Sequence of chain 1.A:
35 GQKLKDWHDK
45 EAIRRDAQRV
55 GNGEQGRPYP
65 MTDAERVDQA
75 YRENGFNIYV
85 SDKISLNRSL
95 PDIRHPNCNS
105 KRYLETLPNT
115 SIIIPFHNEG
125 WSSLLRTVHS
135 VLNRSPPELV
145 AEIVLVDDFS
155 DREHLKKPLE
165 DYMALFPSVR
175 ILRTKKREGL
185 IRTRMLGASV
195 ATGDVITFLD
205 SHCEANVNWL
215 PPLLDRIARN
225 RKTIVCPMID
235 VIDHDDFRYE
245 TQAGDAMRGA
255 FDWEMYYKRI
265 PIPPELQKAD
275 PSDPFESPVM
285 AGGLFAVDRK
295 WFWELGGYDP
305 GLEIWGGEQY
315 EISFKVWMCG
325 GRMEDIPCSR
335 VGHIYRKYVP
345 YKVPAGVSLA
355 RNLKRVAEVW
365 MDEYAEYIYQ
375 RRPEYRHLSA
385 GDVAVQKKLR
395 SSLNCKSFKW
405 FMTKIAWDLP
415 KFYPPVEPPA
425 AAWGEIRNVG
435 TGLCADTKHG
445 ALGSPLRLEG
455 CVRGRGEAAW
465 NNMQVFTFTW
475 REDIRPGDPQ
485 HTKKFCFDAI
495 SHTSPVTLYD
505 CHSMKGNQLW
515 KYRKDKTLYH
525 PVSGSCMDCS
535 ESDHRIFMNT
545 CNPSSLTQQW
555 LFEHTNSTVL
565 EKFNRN

A protein and the small-molecule ligand that binds it are described below.
Small molecule (SMILES): CC(=O)N[C@@H]1[C@@H](O)[C@@H](O)[C@@H](CO)O[C@H]1O

Binding-site contacts:
Ligand atom O3 contacts residue UDP1 of chain 1.G at 3.6 Å.
Ligand atom C2 contacts residue ALA285 of chain 1.A at 3.8 Å (hydrophobic).
Ligand atom O6 contacts residue LEU184 of chain 1.A at 3.5 Å.
Ligand atom O6 contacts residue TRP309 of chain 1.A at 3.7 Å.
Ligand atom O3 contacts residue ARG188 of chain 1.A at 3.9 Å.
Ligand atom O1 contacts residue ALA285 of chain 1.A at 2.8 Å (h-bond).
Ligand atom C3 contacts residue UDP1 of chain 1.G at 3.4 Å.
Ligand atom O7 contacts residue GLY286 of chain 1.A at 3.5 Å (h-bond).
Ligand atom C8 contacts residue HIS337 of chain 1.A at 3.6 Å.
Ligand atom C6 contacts residue TRP309 of chain 1.A at 4.0 Å (hydrophobic).
Ligand atom O3 contacts residue GLY287 of chain 1.A at 3.3 Å.
Ligand atom O5 contacts residue ALA285 of chain 1.A at 3.3 Å (h-bond).
Ligand atom O4 contacts residue GLY287 of chain 1.A at 3.6 Å.
Ligand atom N2 contacts residue UDP1 of chain 1.G at 3.2 Å (h-bond).
Ligand atom C6 contacts residue GLY310 of chain 1.A at 3.6 Å.
Ligand atom C5 contacts residue UDP1 of chain 1.G at 3.8 Å.
Ligand atom O5 contacts residue GLN313 of chain 1.A at 4.0 Å.
Ligand atom O7 contacts residue ALA285 of chain 1.A at 3.0 Å.
Ligand atom O4 contacts residue GLY286 of chain 1.A at 3.5 Å.
Ligand atom C7 contacts residue GLY287 of chain 1.A at 3.6 Å.
Ligand atom C6 contacts residue GLN313 of chain 1.A at 4.0 Å.
Ligand atom C5 contacts residue GLU312 of chain 1.A at 4.1 Å.
Ligand atom C2 contacts residue GLY287 of chain 1.A at 3.6 Å.
Ligand atom C1 contacts residue UDP1 of chain 1.G at 3.4 Å.
Ligand atom O6 contacts residue GLU312 of chain 1.A at 2.5 Å (salt-bridge).
Ligand atom C1 contacts residue ALA285 of chain 1.A at 3.5 Å (hydrophobic).
Ligand atom C3 contacts residue ASP204 of chain 1.A at 3.9 Å.
Ligand atom O4 contacts residue GLU312 of chain 1.A at 3.1 Å (salt-bridge).
Ligand atom O3 contacts residue ASP204 of chain 1.A at 3.0 Å (salt-bridge).
Ligand atom N2 contacts residue ASP204 of chain 1.A at 4.0 Å.
Ligand atom O5 contacts residue UDP1 of chain 1.G at 4.1 Å.
Ligand atom O4 contacts residue ARG188 of chain 1.A at 3.4 Å (salt-bridge).
Ligand atom O6 contacts residue GLY310 of chain 1.A at 2.8 Å (h-bond).
Ligand atom O7 contacts residue GLY287 of chain 1.A at 2.9 Å (h-bond).
Ligand atom C2 contacts residue UDP1 of chain 1.G at 3.8 Å.
Ligand atom C3 contacts residue GLY287 of chain 1.A at 4.1 Å.
Ligand atom N2 contacts residue GLY287 of chain 1.A at 3.9 Å.
Ligand atom C5 contacts residue TRP309 of chain 1.A at 3.6 Å (hydrophobic).
Ligand atom C7 contacts residue ALA285 of chain 1.A at 4.0 Å (hydrophobic).
Ligand atom C6 contacts residue GLU312 of chain 1.A at 2.7 Å.